Binding-site contacts:
Ligand atom O7 contacts residue ASN271 of chain 3.D at 2.9 Å (h-bond).
Ligand atom C8 contacts residue VAL410 of chain 3.D at 3.9 Å (hydrophobic).
Ligand atom C4 contacts residue ASN271 of chain 3.D at 4.3 Å.
Ligand atom C6 contacts residue ILE292 of chain 3.D at 4.4 Å (hydrophobic).
Ligand atom C8 contacts residue ASN271 of chain 3.D at 4.4 Å.
Ligand atom C1 contacts residue ASN271 of chain 3.D at 1.4 Å.
Ligand atom C7 contacts residue ASN271 of chain 3.D at 3.1 Å.
Ligand atom O6 contacts residue ILE292 of chain 3.D at 3.3 Å.
Ligand atom C2 contacts residue ASN271 of chain 3.D at 2.5 Å.
Ligand atom C7 contacts residue VAL410 of chain 3.D at 4.4 Å (hydrophobic).
Ligand atom C3 contacts residue ASN271 of chain 3.D at 3.8 Å.
Ligand atom O5 contacts residue ILE292 of chain 3.D at 3.8 Å.
Ligand atom C5 contacts residue ASN271 of chain 3.D at 3.6 Å.
Ligand atom O5 contacts residue ASN271 of chain 3.D at 2.3 Å (h-bond).
Ligand atom O6 contacts residue THR273 of chain 3.D at 3.9 Å.
Ligand atom N2 contacts residue ASN271 of chain 3.D at 3.0 Å (h-bond).

This protein binds this small molecule.
Small molecule (SMILES): CC(=O)N[C@H]1[C@H](O[C@H]2[C@H](O)[C@@H](NC(C)=O)CO[C@@H]2CO)O[C@H](CO)[C@@H](O)[C@@H]1O

Sequence of chain 3.D:
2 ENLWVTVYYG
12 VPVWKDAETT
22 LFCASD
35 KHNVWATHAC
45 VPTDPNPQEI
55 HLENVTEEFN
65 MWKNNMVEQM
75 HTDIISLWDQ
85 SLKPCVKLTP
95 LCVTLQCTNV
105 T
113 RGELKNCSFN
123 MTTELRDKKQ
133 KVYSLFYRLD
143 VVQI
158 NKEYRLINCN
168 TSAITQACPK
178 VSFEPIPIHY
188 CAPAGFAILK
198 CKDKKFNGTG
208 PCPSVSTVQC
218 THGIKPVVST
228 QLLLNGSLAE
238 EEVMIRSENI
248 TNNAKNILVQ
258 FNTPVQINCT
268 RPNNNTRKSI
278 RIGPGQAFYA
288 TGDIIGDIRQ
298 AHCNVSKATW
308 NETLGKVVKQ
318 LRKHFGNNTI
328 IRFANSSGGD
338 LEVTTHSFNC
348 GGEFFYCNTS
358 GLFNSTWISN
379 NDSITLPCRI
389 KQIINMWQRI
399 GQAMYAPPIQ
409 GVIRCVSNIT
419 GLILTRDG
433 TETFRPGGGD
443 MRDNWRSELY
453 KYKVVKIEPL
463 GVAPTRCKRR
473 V